Sequence of chain 1.I:
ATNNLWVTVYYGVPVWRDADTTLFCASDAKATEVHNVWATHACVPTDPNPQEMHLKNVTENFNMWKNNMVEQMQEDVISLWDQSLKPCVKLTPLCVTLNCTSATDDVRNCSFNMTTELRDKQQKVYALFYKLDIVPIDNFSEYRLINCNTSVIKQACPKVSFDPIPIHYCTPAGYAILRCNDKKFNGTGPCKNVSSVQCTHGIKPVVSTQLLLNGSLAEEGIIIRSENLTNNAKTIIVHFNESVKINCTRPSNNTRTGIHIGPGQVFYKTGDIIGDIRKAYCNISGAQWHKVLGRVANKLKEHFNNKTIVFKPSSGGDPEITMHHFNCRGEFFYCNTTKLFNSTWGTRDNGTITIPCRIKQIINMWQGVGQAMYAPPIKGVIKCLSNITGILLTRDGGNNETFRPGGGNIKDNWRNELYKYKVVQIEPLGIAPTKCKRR

The small molecule below binds the protein below.
Small molecule (SMILES): CC(=O)N[C@H]1[C@H](O[C@H]2[C@H](O)[C@@H](NC(C)=O)CO[C@@H]2CO)O[C@H](CO)[C@@H](O)[C@@H]1O

Binding-site contacts:
Ligand atom O7 contacts residue ALA105 of chain 1.I at 4.0 Å.
Ligand atom N2 contacts residue ASN129 of chain 1.I at 2.8 Å (h-bond).
Ligand atom O5 contacts residue ASN129 of chain 1.I at 2.4 Å (h-bond).
Ligand atom C4 contacts residue ASN129 of chain 1.I at 4.3 Å.
Ligand atom O3 contacts residue TYR146 of chain 1.I at 4.0 Å.
Ligand atom C2 contacts residue ALA105 of chain 1.I at 4.0 Å (hydrophobic).
Ligand atom N2 contacts residue ALA105 of chain 1.I at 3.9 Å.
Ligand atom C5 contacts residue ASN129 of chain 1.I at 3.7 Å.
Ligand atom C1 contacts residue ALA105 of chain 1.I at 4.2 Å (hydrophobic).
Ligand atom C3 contacts residue ASN129 of chain 1.I at 3.8 Å.
Ligand atom C8 contacts residue LEU148 of chain 1.I at 4.0 Å (hydrophobic).
Ligand atom C7 contacts residue TYR146 of chain 1.I at 3.3 Å (hydrophobic).
Ligand atom C5 contacts residue TYR146 of chain 1.I at 4.1 Å (hydrophobic).
Ligand atom C8 contacts residue ILE301 of chain 1.I at 4.0 Å (hydrophobic).
Ligand atom C4 contacts residue TYR146 of chain 1.I at 4.3 Å (hydrophobic).
Ligand atom C7 contacts residue ASN129 of chain 1.I at 3.9 Å.
Ligand atom C8 contacts residue TYR146 of chain 1.I at 3.3 Å (hydrophobic).
Ligand atom C2 contacts residue ASN129 of chain 1.I at 2.5 Å.
Ligand atom N2 contacts residue TYR146 of chain 1.I at 3.0 Å (h-bond).
Ligand atom C1 contacts residue TYR146 of chain 1.I at 3.5 Å (hydrophobic).
Ligand atom C7 contacts residue ALA105 of chain 1.I at 3.9 Å (hydrophobic).
Ligand atom C8 contacts residue ALA105 of chain 1.I at 4.1 Å (hydrophobic).
Ligand atom C3 contacts residue TYR146 of chain 1.I at 3.5 Å (hydrophobic).
Ligand atom O7 contacts residue TYR146 of chain 1.I at 4.3 Å.
Ligand atom O5 contacts residue TYR146 of chain 1.I at 4.3 Å.
Ligand atom C2 contacts residue TYR146 of chain 1.I at 3.7 Å (hydrophobic).
Ligand atom C1 contacts residue ASN129 of chain 1.I at 1.4 Å.
Ligand atom C8 contacts residue LYS144 of chain 1.I at 4.2 Å.